Binding-site contacts:
Ligand atom CB contacts residue GLN1074 of chain 4.E at 3.3 Å.
Ligand atom CG2 contacts residue ASN1069 of chain 4.E at 3.3 Å.
Ligand atom C contacts residue GLU275 of chain 4.ZD at 1.3 Å.
Ligand atom CG contacts residue GLU275 of chain 4.ZD at 1.3 Å.
Ligand atom NH1 contacts residue ASN1069 of chain 4.E at 2.6 Å (h-bond).
Ligand atom CA contacts residue THR1065 of chain 4.E at 3.4 Å.
Ligand atom C contacts residue THR1065 of chain 4.E at 2.9 Å.
Ligand atom CD2 contacts residue GLN1074 of chain 4.E at 3.2 Å.
Ligand atom CD contacts residue PHE286 of chain 4.ZD at 3.0 Å (hydrophobic).
Ligand atom O contacts residue THR278 of chain 4.ZD at 3.3 Å (h-bond).
Ligand atom N contacts residue THR1065 of chain 4.E at 2.3 Å (h-bond).
Ligand atom O contacts residue ARG1049 of chain 4.E at 3.0 Å.
Ligand atom CD contacts residue GLU275 of chain 4.ZD at 1.8 Å.
Ligand atom CD1 contacts residue LEU1064 of chain 4.E at 3.4 Å (hydrophobic).
Ligand atom C contacts residue ALA276 of chain 4.ZD at 3.2 Å (hydrophobic).
Ligand atom N contacts residue GLU275 of chain 4.ZD at 1.3 Å (salt-bridge).
Ligand atom CA contacts residue THR1065 of chain 4.E at 2.7 Å.
Ligand atom O contacts residue GLU275 of chain 4.ZD at 1.8 Å (salt-bridge).
Ligand atom O contacts residue GLU275 of chain 4.ZD at 2.7 Å (salt-bridge).
Ligand atom C contacts residue GLU275 of chain 4.ZD at 2.3 Å.
Ligand atom NH2 contacts residue ASP1073 of chain 4.E at 3.0 Å (salt-bridge).
Ligand atom CB contacts residue GLU275 of chain 4.ZD at 0.8 Å.
Ligand atom O contacts residue ALA276 of chain 4.ZD at 2.5 Å (h-bond).
Ligand atom O contacts residue ASN1069 of chain 4.E at 3.0 Å (h-bond).
Ligand atom C contacts residue GLU275 of chain 4.ZD at 2.3 Å.
Ligand atom O contacts residue GLU275 of chain 4.ZD at 2.7 Å (salt-bridge).
Ligand atom O contacts residue LYS290 of chain 4.ZD at 3.2 Å (salt-bridge).
Ligand atom N contacts residue ASN1069 of chain 4.E at 3.0 Å (h-bond).
Ligand atom CA contacts residue GLU275 of chain 4.ZD at 0.8 Å.
Ligand atom CD1 contacts residue ARG1049 of chain 4.E at 3.0 Å.
Ligand atom NH1 contacts residue ASP1073 of chain 4.E at 3.4 Å (salt-bridge).
Ligand atom CG contacts residue PHE286 of chain 4.ZD at 3.0 Å (hydrophobic).
Ligand atom CE2 contacts residue GLN1074 of chain 4.E at 3.3 Å.
Ligand atom O contacts residue ALA276 of chain 4.ZD at 2.5 Å (h-bond).
Ligand atom CD contacts residue GLN1074 of chain 4.E at 2.8 Å.
Ligand atom NZ contacts residue ASP1073 of chain 4.E at 3.3 Å (salt-bridge).
Ligand atom CB contacts residue ALA276 of chain 4.ZD at 2.8 Å (hydrophobic).
Ligand atom OD1 contacts residue LYS431 of chain 4.HD at 2.6 Å (salt-bridge).
Ligand atom CD1 contacts residue THR1065 of chain 4.E at 2.6 Å.
Ligand atom O contacts residue THR1065 of chain 4.E at 2.7 Å.

Sequence of chain 4.HD:
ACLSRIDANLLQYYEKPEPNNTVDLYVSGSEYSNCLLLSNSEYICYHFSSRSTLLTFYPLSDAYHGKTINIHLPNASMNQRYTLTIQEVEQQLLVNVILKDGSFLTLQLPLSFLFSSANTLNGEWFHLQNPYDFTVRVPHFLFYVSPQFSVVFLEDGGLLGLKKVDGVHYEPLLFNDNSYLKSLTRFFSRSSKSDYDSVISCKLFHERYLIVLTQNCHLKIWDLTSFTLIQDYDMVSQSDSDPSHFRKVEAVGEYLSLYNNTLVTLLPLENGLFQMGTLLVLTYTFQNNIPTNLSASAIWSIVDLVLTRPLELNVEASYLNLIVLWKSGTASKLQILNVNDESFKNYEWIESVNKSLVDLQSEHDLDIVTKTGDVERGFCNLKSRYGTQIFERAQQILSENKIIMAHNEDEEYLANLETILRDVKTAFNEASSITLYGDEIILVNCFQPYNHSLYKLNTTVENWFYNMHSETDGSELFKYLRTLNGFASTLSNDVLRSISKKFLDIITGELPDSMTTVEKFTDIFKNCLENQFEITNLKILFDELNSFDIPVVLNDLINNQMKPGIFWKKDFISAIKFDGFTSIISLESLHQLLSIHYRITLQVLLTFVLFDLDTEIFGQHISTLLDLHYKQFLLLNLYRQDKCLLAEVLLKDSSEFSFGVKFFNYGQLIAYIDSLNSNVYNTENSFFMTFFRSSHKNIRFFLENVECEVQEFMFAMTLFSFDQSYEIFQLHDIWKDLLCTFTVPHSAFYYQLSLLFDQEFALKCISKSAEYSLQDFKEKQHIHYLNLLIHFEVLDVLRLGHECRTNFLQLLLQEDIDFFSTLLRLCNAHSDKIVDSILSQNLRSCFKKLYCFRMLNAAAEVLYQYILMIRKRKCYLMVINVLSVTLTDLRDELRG

A protein and the small-molecule ligand that binds it are described below.
Small molecule (SMILES): CC[C@H](C)[C@H](NC(=O)[C@@H](NC(=O)[C@H](CC(C)C)NC(=O)[C@@H](N)CCCCN)C(C)C)C(=O)N[C@@H](CC(N)=O)C(=O)N[C@@H](CCCCN)C(=O)N[C@@H](CC(=O)O)C(=O)N[C@@H](CCSC)C(=O)N[C@@H](CCCN=C(N)N)C(=O)N[C@H](C(=O)N[C@@H](CC(=O)O)C(=O)N[C@@H](CC(C)C)C(=O)N[C@@H](Cc1ccccc1)C(=O)N[C@@H](CO)C(=O)N1CCC[C@H]1C(=O)N1CCC[C@H]1C(=O)N[C@H](C=O)CC(N)=O)[C@@H](C)O

Sequence of chain 4.E:
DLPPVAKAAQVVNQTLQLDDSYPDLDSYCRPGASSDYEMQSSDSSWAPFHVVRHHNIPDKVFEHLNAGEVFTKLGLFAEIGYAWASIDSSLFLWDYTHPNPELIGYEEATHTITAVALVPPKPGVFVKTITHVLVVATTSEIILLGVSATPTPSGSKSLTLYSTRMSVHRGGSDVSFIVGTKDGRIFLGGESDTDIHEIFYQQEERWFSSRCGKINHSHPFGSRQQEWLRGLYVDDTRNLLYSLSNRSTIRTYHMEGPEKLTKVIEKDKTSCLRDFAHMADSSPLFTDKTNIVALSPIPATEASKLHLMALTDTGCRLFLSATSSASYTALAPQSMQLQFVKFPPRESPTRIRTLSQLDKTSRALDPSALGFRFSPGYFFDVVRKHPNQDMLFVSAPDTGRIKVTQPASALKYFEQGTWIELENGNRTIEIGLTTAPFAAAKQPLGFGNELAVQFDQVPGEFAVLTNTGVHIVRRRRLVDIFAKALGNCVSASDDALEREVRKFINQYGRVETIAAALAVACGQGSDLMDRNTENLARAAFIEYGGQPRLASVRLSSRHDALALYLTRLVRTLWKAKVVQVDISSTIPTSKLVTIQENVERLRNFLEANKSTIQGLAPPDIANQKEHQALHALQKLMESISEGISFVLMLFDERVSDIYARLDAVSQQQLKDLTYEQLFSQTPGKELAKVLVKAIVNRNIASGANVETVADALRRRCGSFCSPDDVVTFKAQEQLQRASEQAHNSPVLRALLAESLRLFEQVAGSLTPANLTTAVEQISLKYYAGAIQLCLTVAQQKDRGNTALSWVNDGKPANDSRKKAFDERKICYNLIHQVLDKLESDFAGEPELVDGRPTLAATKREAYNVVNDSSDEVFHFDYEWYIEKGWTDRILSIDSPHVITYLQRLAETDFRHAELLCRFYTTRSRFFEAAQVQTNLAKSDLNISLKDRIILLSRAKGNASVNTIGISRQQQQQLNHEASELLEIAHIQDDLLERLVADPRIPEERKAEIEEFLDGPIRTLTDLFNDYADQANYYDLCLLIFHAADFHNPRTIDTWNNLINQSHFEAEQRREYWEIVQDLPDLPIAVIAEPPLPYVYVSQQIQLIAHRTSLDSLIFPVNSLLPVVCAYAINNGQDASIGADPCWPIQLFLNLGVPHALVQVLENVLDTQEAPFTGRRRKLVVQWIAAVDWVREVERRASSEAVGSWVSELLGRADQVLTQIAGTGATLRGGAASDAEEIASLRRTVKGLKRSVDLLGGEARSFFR

Sequence of chain 4.ZD:
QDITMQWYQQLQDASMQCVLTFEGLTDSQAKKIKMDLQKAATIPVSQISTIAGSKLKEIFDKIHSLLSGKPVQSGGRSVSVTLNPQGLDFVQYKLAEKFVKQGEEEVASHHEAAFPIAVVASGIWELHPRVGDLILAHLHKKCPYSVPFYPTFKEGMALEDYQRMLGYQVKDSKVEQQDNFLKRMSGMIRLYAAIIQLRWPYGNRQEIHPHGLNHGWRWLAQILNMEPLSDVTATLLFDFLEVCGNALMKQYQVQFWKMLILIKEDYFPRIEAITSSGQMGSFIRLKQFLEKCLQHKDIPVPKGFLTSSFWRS